Binding-site contacts:
Ligand atom O6 contacts residue THR719 of chain 1.C at 4.4 Å.
Ligand atom C7 contacts residue GLN1071 of chain 1.C at 4.4 Å.
Ligand atom C1 contacts residue ASN717 of chain 1.C at 1.4 Å.
Ligand atom C7 contacts residue ASN717 of chain 1.C at 3.3 Å.
Ligand atom O5 contacts residue ASN717 of chain 1.C at 2.3 Å (h-bond).
Ligand atom C6 contacts residue GLN926 of chain 1.C at 4.1 Å.
Ligand atom C3 contacts residue ASN717 of chain 1.C at 3.7 Å.
Ligand atom C5 contacts residue LEU922 of chain 1.C at 4.1 Å (hydrophobic).
Ligand atom N2 contacts residue ASN717 of chain 1.C at 2.9 Å (h-bond).
Ligand atom C6 contacts residue LEU922 of chain 1.C at 4.5 Å (hydrophobic).
Ligand atom O4 contacts residue LEU922 of chain 1.C at 4.3 Å.
Ligand atom C5 contacts residue GLN926 of chain 1.C at 4.2 Å.
Ligand atom O7 contacts residue ASN717 of chain 1.C at 3.4 Å (h-bond).
Ligand atom O7 contacts residue GLN1071 of chain 1.C at 3.5 Å (h-bond).
Ligand atom C8 contacts residue ASN717 of chain 1.C at 4.4 Å.
Ligand atom C4 contacts residue ASN717 of chain 1.C at 4.2 Å.
Ligand atom C3 contacts residue LEU922 of chain 1.C at 4.3 Å (hydrophobic).
Ligand atom C2 contacts residue GLN1071 of chain 1.C at 4.5 Å.
Ligand atom C1 contacts residue GLN1071 of chain 1.C at 4.2 Å.
Ligand atom C5 contacts residue ASN717 of chain 1.C at 3.6 Å.
Ligand atom O6 contacts residue GLN926 of chain 1.C at 3.5 Å (h-bond).
Ligand atom O5 contacts residue GLN1071 of chain 1.C at 4.1 Å.
Ligand atom C2 contacts residue ASN717 of chain 1.C at 2.4 Å.
Ligand atom C1 contacts residue LEU922 of chain 1.C at 4.4 Å (hydrophobic).
Ligand atom O5 contacts residue GLN926 of chain 1.C at 4.5 Å.

Sequence of chain 1.C:
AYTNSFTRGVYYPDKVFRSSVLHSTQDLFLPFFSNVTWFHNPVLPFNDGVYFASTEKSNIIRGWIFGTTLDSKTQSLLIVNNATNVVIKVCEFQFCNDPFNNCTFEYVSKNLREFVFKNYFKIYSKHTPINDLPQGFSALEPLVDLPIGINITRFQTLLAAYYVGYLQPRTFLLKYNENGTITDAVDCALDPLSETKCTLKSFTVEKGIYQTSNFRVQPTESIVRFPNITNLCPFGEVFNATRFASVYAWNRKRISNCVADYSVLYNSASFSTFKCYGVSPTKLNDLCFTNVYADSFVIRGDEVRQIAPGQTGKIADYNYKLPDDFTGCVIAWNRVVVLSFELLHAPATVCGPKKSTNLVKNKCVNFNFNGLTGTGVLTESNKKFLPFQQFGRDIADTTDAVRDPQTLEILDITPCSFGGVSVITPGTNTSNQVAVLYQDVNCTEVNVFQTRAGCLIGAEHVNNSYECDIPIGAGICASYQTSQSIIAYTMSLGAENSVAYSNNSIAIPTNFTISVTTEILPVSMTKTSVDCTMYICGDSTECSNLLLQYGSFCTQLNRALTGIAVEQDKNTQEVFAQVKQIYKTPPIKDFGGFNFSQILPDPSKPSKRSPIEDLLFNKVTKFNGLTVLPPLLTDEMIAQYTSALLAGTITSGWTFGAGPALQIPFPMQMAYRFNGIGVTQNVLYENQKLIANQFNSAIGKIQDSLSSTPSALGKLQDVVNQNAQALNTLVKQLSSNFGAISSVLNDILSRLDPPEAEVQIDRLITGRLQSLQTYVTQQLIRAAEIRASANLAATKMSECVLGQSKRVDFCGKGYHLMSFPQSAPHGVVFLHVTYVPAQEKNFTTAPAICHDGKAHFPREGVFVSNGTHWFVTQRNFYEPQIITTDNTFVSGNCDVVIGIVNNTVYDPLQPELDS

This small molecule binds to this protein.
Small molecule (SMILES): CC(=O)N[C@@H]1[C@@H](O)[C@H](O)[C@@H](CO)O[C@H]1O